Binding-site contacts:
Ligand atom C8 contacts residue LYS143 of chain 25.F at 2.7 Å.
Ligand atom N1 contacts residue TRP47 of chain 25.F at 3.7 Å.
Ligand atom O2' contacts residue GLU140 of chain 25.F at 2.3 Å (salt-bridge).
Ligand atom C5' contacts residue ARG90 of chain 25.F at 4.3 Å.
Ligand atom C4' contacts residue GLU140 of chain 25.F at 3.4 Å.
Ligand atom N9 contacts residue TRP47 of chain 25.F at 3.3 Å.
Ligand atom N9 contacts residue GLU140 of chain 25.F at 4.1 Å.
Ligand atom N6 contacts residue TRP47 of chain 25.F at 4.2 Å.
Ligand atom N9 contacts residue LYS143 of chain 25.F at 3.2 Å (salt-bridge).
Ligand atom C1' contacts residue LYS143 of chain 25.F at 3.2 Å.
Ligand atom C4 contacts residue TRP47 of chain 25.F at 3.3 Å (hydrophobic).
Ligand atom O4' contacts residue LYS143 of chain 25.F at 4.2 Å.
Ligand atom C1' contacts residue TRP47 of chain 25.F at 3.7 Å (hydrophobic).
Ligand atom O4' contacts residue TRP47 of chain 25.F at 3.4 Å.
Ligand atom O2' contacts residue LYS143 of chain 25.F at 3.8 Å.
Ligand atom C2' contacts residue LYS143 of chain 25.F at 3.7 Å.
Ligand atom C5 contacts residue TRP47 of chain 25.F at 3.8 Å (hydrophobic).
Ligand atom O4' contacts residue GLU140 of chain 25.F at 3.0 Å (salt-bridge).
Ligand atom C2 contacts residue TRP47 of chain 25.F at 3.4 Å (hydrophobic).
Ligand atom N7 contacts residue LYS143 of chain 25.F at 3.8 Å.
Ligand atom C1' contacts residue GLU140 of chain 25.F at 2.7 Å.
Ligand atom N7 contacts residue TRP47 of chain 25.F at 3.6 Å.
Ligand atom O3' contacts residue GLU140 of chain 25.F at 4.4 Å.
Ligand atom C2' contacts residue GLU140 of chain 25.F at 3.0 Å.
Ligand atom C3' contacts residue GLU140 of chain 25.F at 3.8 Å.
Ligand atom C8 contacts residue TRP47 of chain 25.F at 3.6 Å (hydrophobic).
Ligand atom N3 contacts residue TRP47 of chain 25.F at 3.4 Å.
Ligand atom O4' contacts residue LYS143 of chain 25.F at 4.4 Å.
Ligand atom C6 contacts residue TRP47 of chain 25.F at 3.7 Å (hydrophobic).

This protein binds this small molecule.
Small molecule (SMILES): Nc1ncnc2c1ncn2[C@@H]1O[C@H]([C@@H]2O[C@@H]3[C@H](O[P](=O)(O)O2)[C@@H](CO[P](=O)(O)O[C@H]2[C@@H](O)[C@H](n4cnc5c(N)ncnc54)O[C@@H]2COP(=O)=O)O[C@H]3n2ccc(=O)[nH]c2=O)[C@@H](O[P](=O)(O)OC[C@H]2O[C@@H](n3ccc(=O)[nH]c3=O)[C@H](O)[C@@H]2O)[C@H]1O

Sequence of chain 25.F:
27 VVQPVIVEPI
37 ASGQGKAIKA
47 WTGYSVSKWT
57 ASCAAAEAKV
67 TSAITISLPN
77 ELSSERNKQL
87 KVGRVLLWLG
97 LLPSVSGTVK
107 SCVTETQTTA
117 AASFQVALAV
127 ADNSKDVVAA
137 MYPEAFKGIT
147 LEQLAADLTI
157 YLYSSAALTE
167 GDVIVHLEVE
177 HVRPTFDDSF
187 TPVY